Sequence of chain 1.C:
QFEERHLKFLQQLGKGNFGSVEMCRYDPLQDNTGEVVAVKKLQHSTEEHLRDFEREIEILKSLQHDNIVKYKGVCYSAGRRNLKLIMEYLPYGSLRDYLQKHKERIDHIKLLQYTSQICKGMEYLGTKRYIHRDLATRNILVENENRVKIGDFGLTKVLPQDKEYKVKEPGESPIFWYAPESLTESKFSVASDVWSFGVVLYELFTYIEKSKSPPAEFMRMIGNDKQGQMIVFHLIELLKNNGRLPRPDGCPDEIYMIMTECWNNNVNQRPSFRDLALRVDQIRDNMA

Binding-site contacts:
Ligand atom CAB contacts residue ARG156 of chain 1.C at 3.4 Å.
Ligand atom CAC contacts residue MET105 of chain 1.C at 3.6 Å (hydrophobic).
Ligand atom NAM contacts residue LEU31 of chain 1.C at 3.6 Å.
Ligand atom CAK contacts residue VAL39 of chain 1.C at 3.5 Å (hydrophobic).
Ligand atom CAE contacts residue LEU31 of chain 1.C at 3.6 Å (hydrophobic).
Ligand atom CAB contacts residue ASP170 of chain 1.C at 3.8 Å.
Ligand atom CAC contacts residue LEU159 of chain 1.C at 3.9 Å (hydrophobic).
Ligand atom CAK contacts residue GLY32 of chain 1.C at 3.9 Å.
Ligand atom NAP contacts residue LEU108 of chain 1.C at 3.1 Å (h-bond).
Ligand atom CAC contacts residue ALA56 of chain 1.C at 3.8 Å (hydrophobic).
Ligand atom CAD contacts residue LEU159 of chain 1.C at 3.5 Å (hydrophobic).
Ligand atom NAO contacts residue GLY32 of chain 1.C at 3.8 Å.
Ligand atom CAC contacts residue GLU106 of chain 1.C at 3.8 Å.
Ligand atom CAC contacts residue VAL87 of chain 1.C at 3.8 Å (hydrophobic).
Ligand atom CAJ contacts residue ARG156 of chain 1.C at 3.3 Å.
Ligand atom NAA contacts residue GLY169 of chain 1.C at 3.4 Å.
Ligand atom NAN contacts residue GLU106 of chain 1.C at 2.8 Å (salt-bridge).
Ligand atom CAT contacts residue LEU159 of chain 1.C at 3.6 Å (hydrophobic).
Ligand atom NAO contacts residue LEU31 of chain 1.C at 3.8 Å.
Ligand atom CAE contacts residue LEU108 of chain 1.C at 3.5 Å (hydrophobic).
Ligand atom NAM contacts residue LEU159 of chain 1.C at 3.9 Å.
Ligand atom CAT contacts residue GLU106 of chain 1.C at 3.7 Å.
Ligand atom NAN contacts residue ALA56 of chain 1.C at 3.3 Å.
Ligand atom NAP contacts residue TYR107 of chain 1.C at 3.8 Å.
Ligand atom CAF contacts residue LEU31 of chain 1.C at 3.7 Å (hydrophobic).
Ligand atom NAA contacts residue ASN157 of chain 1.C at 3.5 Å.
Ligand atom CAE contacts residue TYR107 of chain 1.C at 3.9 Å (hydrophobic).
Ligand atom CAI contacts residue ASP170 of chain 1.C at 3.2 Å.
Ligand atom CAR contacts residue LEU159 of chain 1.C at 3.7 Å (hydrophobic).
Ligand atom CAH contacts residue GLY34 of chain 1.C at 3.9 Å.
Ligand atom CAB contacts residue ASN157 of chain 1.C at 3.6 Å.
Ligand atom CAS contacts residue LEU159 of chain 1.C at 3.3 Å (hydrophobic).
Ligand atom CAH contacts residue ASP170 of chain 1.C at 3.6 Å.
Ligand atom CAJ contacts residue ASN157 of chain 1.C at 3.5 Å.
Ligand atom NAA contacts residue ARG156 of chain 1.C at 3.8 Å.
Ligand atom NAN contacts residue VAL87 of chain 1.C at 3.8 Å.
Ligand atom CAQ contacts residue LEU159 of chain 1.C at 3.8 Å (hydrophobic).
Ligand atom NAA contacts residue LEU159 of chain 1.C at 3.8 Å.
Ligand atom CAT contacts residue ALA56 of chain 1.C at 3.5 Å (hydrophobic).
Ligand atom NAA contacts residue ASP170 of chain 1.C at 3.7 Å.

A small-molecule ligand and the protein it binds are described below.
Small molecule (SMILES): N#CC[C@H](C1CCCC1)n1cc(-c2ncnc3[nH]ccc23)cn1